Sequence of chain 1.A:
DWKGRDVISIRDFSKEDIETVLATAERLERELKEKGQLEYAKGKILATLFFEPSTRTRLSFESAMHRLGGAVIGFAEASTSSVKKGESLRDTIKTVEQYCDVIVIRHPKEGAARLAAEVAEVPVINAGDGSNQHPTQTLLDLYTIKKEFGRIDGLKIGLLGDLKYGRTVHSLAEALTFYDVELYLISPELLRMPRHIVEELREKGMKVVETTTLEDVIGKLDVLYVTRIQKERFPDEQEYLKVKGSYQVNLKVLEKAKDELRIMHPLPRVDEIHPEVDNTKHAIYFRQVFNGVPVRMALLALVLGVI

Binding-site contacts:
Ligand atom C1 contacts residue THR58 of chain 1.A at 3.8 Å.
Ligand atom O2P contacts residue ARG57 of chain 1.A at 2.9 Å (salt-bridge).
Ligand atom O3P contacts residue ARG107 of chain 1.A at 3.4 Å (salt-bridge).
Ligand atom C2 contacts residue LEU268 of chain 1.A at 3.6 Å (hydrophobic).
Ligand atom O4 contacts residue PRO269 of chain 1.A at 3.8 Å.
Ligand atom O3P contacts residue THR56 of chain 1.A at 3.5 Å (h-bond).
Ligand atom N2 contacts residue LEU268 of chain 1.A at 2.8 Å (h-bond).
Ligand atom C1 contacts residue LEU268 of chain 1.A at 3.4 Å (hydrophobic).
Ligand atom P contacts residue THR56 of chain 1.A at 3.7 Å.
Ligand atom O3P contacts residue ARG57 of chain 1.A at 3.4 Å (salt-bridge).
Ligand atom O3P contacts residue SER55 of chain 1.A at 2.7 Å (h-bond).
Ligand atom C1P contacts residue ARG57 of chain 1.A at 3.4 Å.
Ligand atom O1 contacts residue ARG107 of chain 1.A at 2.9 Å (salt-bridge).
Ligand atom O3 contacts residue ARG107 of chain 1.A at 3.0 Å (salt-bridge).
Ligand atom O2P contacts residue THR56 of chain 1.A at 3.0 Å (h-bond).
Ligand atom C2 contacts residue THR169 of chain 1.A at 3.7 Å.
Ligand atom O4 contacts residue ARG229 of chain 1.A at 3.0 Å (salt-bridge).
Ligand atom C5 contacts residue GLN231 of chain 1.A at 3.8 Å.
Ligand atom O5 contacts residue ARG229 of chain 1.A at 2.9 Å (salt-bridge).
Ligand atom C5 contacts residue LEU268 of chain 1.A at 3.5 Å (hydrophobic).
Ligand atom P contacts residue ARG107 of chain 1.A at 3.7 Å.
Ligand atom O3P contacts residue THR58 of chain 1.A at 2.8 Å (h-bond).
Ligand atom O2 contacts residue ARG168 of chain 1.A at 2.8 Å (salt-bridge).
Ligand atom C4 contacts residue HIS135 of chain 1.A at 3.8 Å.
Ligand atom C5 contacts residue ARG229 of chain 1.A at 3.6 Å.
Ligand atom O2 contacts residue HIS135 of chain 1.A at 3.7 Å.
Ligand atom C1P contacts residue LEU268 of chain 1.A at 3.3 Å (hydrophobic).
Ligand atom C4 contacts residue ARG168 of chain 1.A at 3.5 Å.
Ligand atom C3 contacts residue LEU268 of chain 1.A at 3.3 Å (hydrophobic).
Ligand atom P contacts residue ARG57 of chain 1.A at 3.7 Å.
Ligand atom O1 contacts residue THR58 of chain 1.A at 3.0 Å (h-bond).
Ligand atom P contacts residue SER55 of chain 1.A at 3.9 Å.
Ligand atom O3 contacts residue ARG168 of chain 1.A at 2.9 Å (salt-bridge).
Ligand atom C3 contacts residue THR169 of chain 1.A at 3.8 Å.
Ligand atom C1 contacts residue ARG107 of chain 1.A at 3.7 Å.
Ligand atom O1 contacts residue HIS135 of chain 1.A at 2.7 Å (h-bond).
Ligand atom O1P contacts residue SER55 of chain 1.A at 3.7 Å.
Ligand atom O1 contacts residue GLN138 of chain 1.A at 3.7 Å.
Ligand atom O1P contacts residue ARG107 of chain 1.A at 2.9 Å (salt-bridge).
Ligand atom O5 contacts residue GLN231 of chain 1.A at 3.0 Å (h-bond).

The protein below binds the small molecule below.
Small molecule (SMILES): O=C(O)C[C@H](NC(=O)CP(=O)(O)O)C(=O)O